Sequence of chain 1.D:
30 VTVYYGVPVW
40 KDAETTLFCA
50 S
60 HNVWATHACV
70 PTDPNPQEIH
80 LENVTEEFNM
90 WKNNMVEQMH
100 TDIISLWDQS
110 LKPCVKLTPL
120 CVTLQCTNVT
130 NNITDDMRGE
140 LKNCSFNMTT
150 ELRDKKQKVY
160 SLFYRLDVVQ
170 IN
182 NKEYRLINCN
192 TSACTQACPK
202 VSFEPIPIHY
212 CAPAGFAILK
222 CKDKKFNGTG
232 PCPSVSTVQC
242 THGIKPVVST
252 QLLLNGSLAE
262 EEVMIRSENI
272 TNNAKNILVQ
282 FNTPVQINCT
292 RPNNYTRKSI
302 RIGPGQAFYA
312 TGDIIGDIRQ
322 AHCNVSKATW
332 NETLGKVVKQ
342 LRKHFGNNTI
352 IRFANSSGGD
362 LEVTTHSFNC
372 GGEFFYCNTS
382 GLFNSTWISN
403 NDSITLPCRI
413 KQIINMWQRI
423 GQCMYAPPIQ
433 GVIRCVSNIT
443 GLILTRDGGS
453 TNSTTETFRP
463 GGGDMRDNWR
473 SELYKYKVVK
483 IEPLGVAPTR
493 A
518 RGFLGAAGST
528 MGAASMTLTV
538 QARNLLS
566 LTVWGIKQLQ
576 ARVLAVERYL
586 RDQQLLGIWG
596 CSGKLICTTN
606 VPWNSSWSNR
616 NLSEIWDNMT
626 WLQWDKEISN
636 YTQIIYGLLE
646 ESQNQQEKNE

A small-molecule ligand and the protein it binds are described below.
Small molecule (SMILES): CC(=O)N[C@@H]1[C@@H](O)[C@H](O)[C@@H](CO)O[C@H]1O

Binding-site contacts:
Ligand atom C5 contacts residue ASN127 of chain 1.D at 3.7 Å.
Ligand atom O5 contacts residue ASN127 of chain 1.D at 2.4 Å (h-bond).
Ligand atom C7 contacts residue THR126 of chain 1.D at 4.4 Å.
Ligand atom C8 contacts residue LYS183 of chain 1.D at 4.2 Å.
Ligand atom C3 contacts residue ASN127 of chain 1.D at 3.6 Å.
Ligand atom C1 contacts residue LYS141 of chain 1.D at 4.2 Å.
Ligand atom N2 contacts residue ASN127 of chain 1.D at 2.8 Å (h-bond).
Ligand atom C7 contacts residue ASN127 of chain 1.D at 3.7 Å.
Ligand atom O7 contacts residue ASN127 of chain 1.D at 4.1 Å.
Ligand atom C1 contacts residue ASN127 of chain 1.D at 1.4 Å.
Ligand atom C4 contacts residue ASN127 of chain 1.D at 4.1 Å.
Ligand atom C8 contacts residue THR126 of chain 1.D at 3.6 Å.
Ligand atom C2 contacts residue ASN127 of chain 1.D at 2.4 Å.